Binding-site contacts:
Ligand atom N9 contacts residue PHE190 of chain 1.K at 3.7 Å.
Ligand atom OP1 contacts residue ILE42 of chain 1.K at 4.1 Å.
Ligand atom C7 contacts residue LEU40 of chain 1.K at 3.5 Å (hydrophobic).
Ligand atom OP1 contacts residue HIS149 of chain 1.GB at 3.1 Å.
Ligand atom C4 contacts residue PHE190 of chain 1.K at 3.4 Å (hydrophobic).
Ligand atom N4 contacts residue TYR113 of chain 1.GB at 3.8 Å.
Ligand atom C7 contacts residue TYR237 of chain 1.K at 4.1 Å (hydrophobic).
Ligand atom O5' contacts residue HIS149 of chain 1.GB at 4.2 Å.
Ligand atom O3' contacts residue TYR237 of chain 1.K at 3.6 Å.
Ligand atom OP2 contacts residue ARG156 of chain 1.GB at 3.8 Å.
Ligand atom N1 contacts residue PHE190 of chain 1.K at 3.7 Å.
Ligand atom N7 contacts residue PHE190 of chain 1.K at 3.5 Å.
Ligand atom OP2 contacts residue HIS149 of chain 1.GB at 3.3 Å.
Ligand atom P contacts residue ARG145 of chain 1.GB at 3.7 Å.
Ligand atom O3' contacts residue VAL153 of chain 1.GB at 4.2 Å.
Ligand atom OP1 contacts residue ARG235 of chain 1.K at 3.1 Å (salt-bridge).
Ligand atom P contacts residue TYR237 of chain 1.K at 3.8 Å.
Ligand atom O4 contacts residue LYS85 of chain 1.K at 3.2 Å (salt-bridge).
Ligand atom OP1 contacts residue VAL153 of chain 1.GB at 3.3 Å.
Ligand atom C8 contacts residue PHE190 of chain 1.K at 3.5 Å (hydrophobic).
Ligand atom N6 contacts residue PHE190 of chain 1.K at 3.5 Å.
Ligand atom O3' contacts residue SER39 of chain 1.K at 4.1 Å.
Ligand atom P contacts residue HIS149 of chain 1.GB at 3.8 Å.
Ligand atom C6 contacts residue PHE190 of chain 1.K at 3.3 Å (hydrophobic).
Ligand atom C2 contacts residue PHE190 of chain 1.K at 4.2 Å (hydrophobic).
Ligand atom OP2 contacts residue TYR237 of chain 1.K at 2.7 Å (h-bond).
Ligand atom OP1 contacts residue ARG145 of chain 1.GB at 2.3 Å (salt-bridge).
Ligand atom N3 contacts residue LYS34 of chain 1.GB at 3.3 Å (salt-bridge).
Ligand atom C2' contacts residue ARG155 of chain 1.GB at 3.1 Å.
Ligand atom C5' contacts residue ILE42 of chain 1.K at 3.8 Å (hydrophobic).
Ligand atom C2' contacts residue LEU40 of chain 1.K at 4.0 Å (hydrophobic).
Ligand atom P contacts residue ARG235 of chain 1.K at 3.3 Å.
Ligand atom C2 contacts residue LYS34 of chain 1.GB at 3.3 Å.
Ligand atom C5 contacts residue PHE190 of chain 1.K at 3.3 Å (hydrophobic).
Ligand atom C1' contacts residue ARG155 of chain 1.GB at 3.6 Å.
Ligand atom C3' contacts residue ILE42 of chain 1.K at 3.7 Å (hydrophobic).
Ligand atom C2' contacts residue TYR237 of chain 1.K at 4.0 Å (hydrophobic).
Ligand atom N3 contacts residue PHE190 of chain 1.K at 3.9 Å.
Ligand atom C2' contacts residue LYS154 of chain 1.GB at 3.6 Å.
Ligand atom OP2 contacts residue ARG235 of chain 1.K at 2.5 Å (salt-bridge).

Sequence of chain 1.GB:
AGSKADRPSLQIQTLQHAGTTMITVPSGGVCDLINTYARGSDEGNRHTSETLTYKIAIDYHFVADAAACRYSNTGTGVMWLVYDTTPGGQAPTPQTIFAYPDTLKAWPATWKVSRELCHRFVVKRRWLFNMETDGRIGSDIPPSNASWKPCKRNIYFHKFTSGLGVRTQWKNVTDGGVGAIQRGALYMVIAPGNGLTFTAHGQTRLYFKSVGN

Sequence of chain 1.K:
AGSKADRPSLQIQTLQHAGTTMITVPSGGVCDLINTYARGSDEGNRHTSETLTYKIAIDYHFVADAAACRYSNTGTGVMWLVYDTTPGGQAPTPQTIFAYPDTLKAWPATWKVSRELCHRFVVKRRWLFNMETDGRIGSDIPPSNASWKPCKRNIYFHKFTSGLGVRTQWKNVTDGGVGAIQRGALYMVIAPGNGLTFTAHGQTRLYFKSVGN

A small-molecule ligand and the protein it binds are described below.
Small molecule (SMILES): Cc1cn([C@H]2C[C@H](O[P](=O)(O)OC[C@H]3O[C@@H](n4ccc(N)nc4=O)C[C@@H]3O[P](=O)(O)OC[C@H]3O[C@@H](n4ccc(N)nc4=O)C[C@@H]3O[P](=O)(O)OC[C@H]3O[C@@H](n4ccc(N)nc4=O)C[C@@H]3O[P](=O)(O)OC[C@H]3O[C@@H](n4cnc5c(N)ncnc54)C[C@@H]3O)[C@@H](CO[P](=O)(O)O[C@H]3C[C@H](n4cnc5c(N)ncnc54)O[C@@H]3CO[P](=O)(O)O[C@H]3C[C@H](n4cnc5c(N)ncnc54)O[C@@H]3CO[P](=O)(O)O[C@H]3C[C@H](n4cnc5c(N)ncnc54)O[C@@H]3CO[P](=O)(O)O[C@H]3C[C@H](n4cnc5c(N)ncnc54)O[C@@H]3COP(=O)=O)O2)c(=O)[nH]c1=O